Binding-site contacts:
Ligand atom CD1 contacts residue THR349 of chain 31.A at 4.3 Å.
Ligand atom CG2 contacts residue PHE71 of chain 31.A at 4.0 Å (hydrophobic).

A small-molecule ligand and the protein it binds are described below.
Small molecule (SMILES): CC[C@H](C)[C@@H](C=O)NC(=O)[C@H](CO)NC(=O)[C@H](CCCCN)NC(=O)[C@@H](N)C(C)C

Sequence of chain 31.A:
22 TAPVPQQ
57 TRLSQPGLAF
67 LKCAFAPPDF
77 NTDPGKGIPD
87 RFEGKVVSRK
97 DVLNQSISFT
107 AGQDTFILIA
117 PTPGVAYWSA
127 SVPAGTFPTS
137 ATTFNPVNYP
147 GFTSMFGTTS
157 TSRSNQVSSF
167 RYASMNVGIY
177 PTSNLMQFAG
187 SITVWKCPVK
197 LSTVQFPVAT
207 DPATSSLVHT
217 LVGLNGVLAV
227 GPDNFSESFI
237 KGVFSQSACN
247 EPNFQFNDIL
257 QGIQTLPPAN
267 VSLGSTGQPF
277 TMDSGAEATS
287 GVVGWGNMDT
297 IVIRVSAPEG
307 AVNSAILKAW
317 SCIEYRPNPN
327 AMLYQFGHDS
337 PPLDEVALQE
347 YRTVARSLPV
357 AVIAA